Binding-site contacts:
Ligand atom OBE contacts residue LYS49 of chain 1.B at 3.5 Å (salt-bridge).
Ligand atom OAD contacts residue ARG56 of chain 1.B at 2.7 Å (salt-bridge).
Ligand atom CAW contacts residue LYS49 of chain 1.B at 3.8 Å.
Ligand atom CAI contacts residue LEU172 of chain 1.B at 4.0 Å (hydrophobic).
Ligand atom CBK contacts residue GLY53 of chain 1.B at 4.0 Å.
Ligand atom CAU contacts residue LYS49 of chain 1.B at 3.5 Å.
Ligand atom OAF contacts residue ARG127 of chain 1.B at 2.6 Å (salt-bridge).
Ligand atom CAV contacts residue LYS49 of chain 1.B at 3.5 Å.
Ligand atom CAY contacts residue LYS49 of chain 1.B at 3.6 Å.
Ligand atom CAU contacts residue ASN50 of chain 1.B at 4.0 Å.
Ligand atom CBJ contacts residue ARG56 of chain 1.B at 3.5 Å.
Ligand atom CAI contacts residue ASN173 of chain 1.B at 3.5 Å.
Ligand atom CAS contacts residue GLY53 of chain 1.B at 3.8 Å.
Ligand atom CAP contacts residue LEU220 of chain 1.B at 3.6 Å (hydrophobic).
Ligand atom OAC contacts residue GLY53 of chain 1.B at 3.4 Å.
Ligand atom CAO contacts residue ARG56 of chain 1.B at 3.6 Å.
Ligand atom CBI contacts residue GLY53 of chain 1.B at 3.4 Å.
Ligand atom CAR contacts residue LEU220 of chain 1.B at 4.0 Å (hydrophobic).
Ligand atom NBB contacts residue GLY53 of chain 1.B at 3.6 Å.
Ligand atom OAF contacts residue TYR128 of chain 1.B at 3.8 Å.
Ligand atom CAH contacts residue VAL176 of chain 1.B at 4.0 Å (hydrophobic).
Ligand atom OAC contacts residue LYS49 of chain 1.B at 3.5 Å (salt-bridge).
Ligand atom CAK contacts residue ARG60 of chain 1.B at 4.0 Å.
Ligand atom NBC contacts residue ARG56 of chain 1.B at 3.9 Å.
Ligand atom NBA contacts residue LEU220 of chain 1.B at 4.0 Å.
Ligand atom OAF contacts residue ARG56 of chain 1.B at 2.7 Å (salt-bridge).
Ligand atom PBN contacts residue ARG127 of chain 1.B at 3.8 Å.
Ligand atom CAN contacts residue ASN173 of chain 1.B at 3.6 Å.
Ligand atom CAL contacts residue GLY53 of chain 1.B at 3.5 Å.
Ligand atom OAB contacts residue ARG60 of chain 1.B at 4.1 Å.
Ligand atom CAQ contacts residue ASN50 of chain 1.B at 3.5 Å.
Ligand atom OAE contacts residue ARG127 of chain 1.B at 2.8 Å (salt-bridge).
Ligand atom PBN contacts residue TYR128 of chain 1.B at 3.8 Å.
Ligand atom OAD contacts residue TYR128 of chain 1.B at 3.8 Å.
Ligand atom CAK contacts residue ARG56 of chain 1.B at 3.9 Å.
Ligand atom PBN contacts residue ARG56 of chain 1.B at 3.6 Å.
Ligand atom OAE contacts residue TYR128 of chain 1.B at 2.6 Å (h-bond).
Ligand atom CAX contacts residue LYS49 of chain 1.B at 3.5 Å.
Ligand atom CAS contacts residue ASN50 of chain 1.B at 4.1 Å.
Ligand atom OBF contacts residue LYS49 of chain 1.B at 2.6 Å (salt-bridge).

The protein below binds the small molecule below.
Small molecule (SMILES): O=C(COc1ccccc1P(=O)(O)O)Nc1ccc(C(=O)NCCCOCCOCCOCCCNC(=O)c2cccc(NC(=O)COc3ccccc3P(=O)(O)O)c2)cc1

Sequence of chain 1.B:
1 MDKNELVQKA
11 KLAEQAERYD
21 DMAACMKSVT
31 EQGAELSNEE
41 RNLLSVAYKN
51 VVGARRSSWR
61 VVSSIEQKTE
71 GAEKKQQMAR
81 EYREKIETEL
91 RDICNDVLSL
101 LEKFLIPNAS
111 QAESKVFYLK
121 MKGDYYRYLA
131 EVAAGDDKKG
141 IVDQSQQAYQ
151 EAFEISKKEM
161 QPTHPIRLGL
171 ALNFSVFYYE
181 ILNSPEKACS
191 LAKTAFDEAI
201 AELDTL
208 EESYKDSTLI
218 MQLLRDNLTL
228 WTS